This protein binds this small molecule.
Small molecule (SMILES): CC(=O)N[C@@H]1[C@@H](O)[C@H](O)[C@@H](CO)O[C@H]1O

Binding-site contacts:
Ligand atom O7 contacts residue ASN603 of chain 1.B at 3.4 Å (h-bond).
Ligand atom O5 contacts residue ASN603 of chain 1.B at 3.5 Å (h-bond).
Ligand atom C8 contacts residue ASN603 of chain 1.B at 3.6 Å.
Ligand atom C1 contacts residue ASN603 of chain 1.B at 3.2 Å.
Ligand atom C7 contacts residue ASN603 of chain 1.B at 3.0 Å.
Ligand atom C3 contacts residue ASN603 of chain 1.B at 4.5 Å.
Ligand atom N2 contacts residue ASN603 of chain 1.B at 2.7 Å (h-bond).
Ligand atom C2 contacts residue ASN603 of chain 1.B at 3.0 Å.

Sequence of chain 1.B:
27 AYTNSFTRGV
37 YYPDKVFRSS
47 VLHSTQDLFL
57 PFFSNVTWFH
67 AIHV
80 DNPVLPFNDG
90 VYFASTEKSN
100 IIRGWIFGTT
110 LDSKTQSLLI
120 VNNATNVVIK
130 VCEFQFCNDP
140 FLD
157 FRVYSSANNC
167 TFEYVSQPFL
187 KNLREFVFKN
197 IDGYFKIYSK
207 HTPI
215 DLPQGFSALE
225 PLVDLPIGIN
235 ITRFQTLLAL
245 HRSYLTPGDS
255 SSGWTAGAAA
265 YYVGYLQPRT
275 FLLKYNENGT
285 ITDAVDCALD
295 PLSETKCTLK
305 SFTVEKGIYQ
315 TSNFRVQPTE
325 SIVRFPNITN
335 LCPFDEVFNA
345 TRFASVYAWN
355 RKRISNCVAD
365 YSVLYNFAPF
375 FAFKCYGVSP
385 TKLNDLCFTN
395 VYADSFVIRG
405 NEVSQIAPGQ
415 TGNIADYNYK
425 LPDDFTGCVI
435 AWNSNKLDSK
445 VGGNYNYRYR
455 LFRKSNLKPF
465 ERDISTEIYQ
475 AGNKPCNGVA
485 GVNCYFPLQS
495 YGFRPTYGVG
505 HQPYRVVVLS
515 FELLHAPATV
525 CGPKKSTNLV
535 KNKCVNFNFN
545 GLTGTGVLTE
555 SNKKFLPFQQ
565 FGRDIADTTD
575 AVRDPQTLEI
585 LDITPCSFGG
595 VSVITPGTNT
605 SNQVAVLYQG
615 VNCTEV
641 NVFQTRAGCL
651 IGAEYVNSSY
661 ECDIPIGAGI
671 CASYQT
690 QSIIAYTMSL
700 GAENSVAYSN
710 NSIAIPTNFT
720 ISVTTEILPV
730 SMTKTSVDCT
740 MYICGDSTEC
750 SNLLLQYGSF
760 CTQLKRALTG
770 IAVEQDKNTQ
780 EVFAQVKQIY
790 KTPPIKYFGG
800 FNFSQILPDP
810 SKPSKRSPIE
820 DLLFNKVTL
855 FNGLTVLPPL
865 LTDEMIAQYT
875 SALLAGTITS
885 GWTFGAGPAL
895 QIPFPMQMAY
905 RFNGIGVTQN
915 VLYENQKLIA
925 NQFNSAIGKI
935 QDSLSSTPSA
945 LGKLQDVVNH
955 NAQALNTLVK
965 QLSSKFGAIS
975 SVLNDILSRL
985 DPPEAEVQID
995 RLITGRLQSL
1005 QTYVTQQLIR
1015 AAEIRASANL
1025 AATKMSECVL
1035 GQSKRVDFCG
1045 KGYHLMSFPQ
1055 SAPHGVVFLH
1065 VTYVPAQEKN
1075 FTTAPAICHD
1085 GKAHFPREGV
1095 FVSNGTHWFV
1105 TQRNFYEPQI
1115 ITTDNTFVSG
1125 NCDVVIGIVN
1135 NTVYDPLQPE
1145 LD